A protein and the small-molecule ligand that binds it are described below.
Small molecule (SMILES): CC(=O)N[C@@H]1[C@@H](O)[C@H](O)[C@@H](CO)O[C@H]1O

Binding-site contacts:
Ligand atom C4 contacts residue ASN326 of chain 1.A at 4.2 Å.
Ligand atom C8 contacts residue ASN326 of chain 1.A at 3.8 Å.
Ligand atom C1 contacts residue ASN326 of chain 1.A at 1.5 Å.
Ligand atom N2 contacts residue ASN326 of chain 1.A at 3.1 Å (h-bond).
Ligand atom O7 contacts residue ASN326 of chain 1.A at 4.2 Å.
Ligand atom C8 contacts residue GLY327 of chain 1.A at 4.4 Å.
Ligand atom C3 contacts residue ASN326 of chain 1.A at 3.7 Å.
Ligand atom O5 contacts residue ASN326 of chain 1.A at 2.5 Å (h-bond).
Ligand atom C5 contacts residue ASN326 of chain 1.A at 3.6 Å.
Ligand atom C2 contacts residue ASN326 of chain 1.A at 2.7 Å.
Ligand atom C7 contacts residue ASN326 of chain 1.A at 3.5 Å.

Sequence of chain 1.A:
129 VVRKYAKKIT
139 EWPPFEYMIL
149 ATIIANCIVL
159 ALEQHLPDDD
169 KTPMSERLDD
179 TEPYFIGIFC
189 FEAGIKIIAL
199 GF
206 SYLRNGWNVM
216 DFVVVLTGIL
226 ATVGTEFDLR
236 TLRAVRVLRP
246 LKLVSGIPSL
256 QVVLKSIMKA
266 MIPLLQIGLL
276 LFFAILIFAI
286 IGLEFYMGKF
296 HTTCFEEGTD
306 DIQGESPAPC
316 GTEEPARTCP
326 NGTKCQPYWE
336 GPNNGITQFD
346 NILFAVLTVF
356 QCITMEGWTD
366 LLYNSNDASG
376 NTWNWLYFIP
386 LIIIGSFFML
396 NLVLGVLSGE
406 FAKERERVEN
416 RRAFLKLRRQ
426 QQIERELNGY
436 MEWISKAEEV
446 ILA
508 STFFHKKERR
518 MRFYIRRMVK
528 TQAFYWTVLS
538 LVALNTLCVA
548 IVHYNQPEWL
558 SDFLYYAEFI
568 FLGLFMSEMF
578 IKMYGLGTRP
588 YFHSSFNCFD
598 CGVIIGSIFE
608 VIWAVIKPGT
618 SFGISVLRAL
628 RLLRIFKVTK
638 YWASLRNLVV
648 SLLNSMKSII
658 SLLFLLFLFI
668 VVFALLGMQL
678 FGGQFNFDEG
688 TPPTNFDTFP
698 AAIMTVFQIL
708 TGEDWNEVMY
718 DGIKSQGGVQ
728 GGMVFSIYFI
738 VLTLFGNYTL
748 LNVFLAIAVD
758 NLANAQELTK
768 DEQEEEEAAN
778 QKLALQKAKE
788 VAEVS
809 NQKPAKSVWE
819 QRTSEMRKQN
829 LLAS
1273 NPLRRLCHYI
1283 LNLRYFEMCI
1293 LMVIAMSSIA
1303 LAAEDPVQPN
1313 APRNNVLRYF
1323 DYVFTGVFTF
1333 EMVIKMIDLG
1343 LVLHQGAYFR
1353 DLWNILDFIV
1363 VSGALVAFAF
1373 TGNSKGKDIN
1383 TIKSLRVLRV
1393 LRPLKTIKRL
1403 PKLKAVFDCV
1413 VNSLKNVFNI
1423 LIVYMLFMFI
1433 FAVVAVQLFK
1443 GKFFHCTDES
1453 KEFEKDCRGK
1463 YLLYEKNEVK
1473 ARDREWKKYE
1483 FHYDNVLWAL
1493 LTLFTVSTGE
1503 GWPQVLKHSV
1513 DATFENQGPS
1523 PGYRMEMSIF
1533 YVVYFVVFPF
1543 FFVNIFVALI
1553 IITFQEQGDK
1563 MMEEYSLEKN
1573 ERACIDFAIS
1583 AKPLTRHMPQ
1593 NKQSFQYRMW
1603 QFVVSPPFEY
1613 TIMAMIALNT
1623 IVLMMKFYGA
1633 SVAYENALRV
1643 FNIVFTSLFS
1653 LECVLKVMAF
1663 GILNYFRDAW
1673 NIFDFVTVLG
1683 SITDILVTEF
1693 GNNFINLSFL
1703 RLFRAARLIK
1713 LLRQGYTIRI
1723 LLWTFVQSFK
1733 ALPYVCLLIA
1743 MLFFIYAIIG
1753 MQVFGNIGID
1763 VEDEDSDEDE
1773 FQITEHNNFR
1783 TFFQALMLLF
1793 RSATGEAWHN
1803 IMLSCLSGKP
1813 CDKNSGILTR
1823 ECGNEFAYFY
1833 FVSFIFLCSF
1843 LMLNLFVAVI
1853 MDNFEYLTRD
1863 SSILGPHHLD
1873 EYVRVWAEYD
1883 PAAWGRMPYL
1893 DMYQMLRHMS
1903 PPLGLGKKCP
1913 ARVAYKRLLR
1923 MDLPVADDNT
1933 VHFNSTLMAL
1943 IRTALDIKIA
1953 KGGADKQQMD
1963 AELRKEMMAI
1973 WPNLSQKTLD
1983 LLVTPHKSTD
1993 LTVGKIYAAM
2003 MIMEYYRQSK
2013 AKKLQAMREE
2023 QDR